Binding-site contacts:
Ligand atom C2' contacts residue VAL29 of chain 1.A at 3.5 Å (hydrophobic).
Ligand atom O2' contacts residue VAL29 of chain 1.A at 2.7 Å (h-bond).
Ligand atom O2B contacts residue MG1 of chain 1.B at 2.0 Å.
Ligand atom N3B contacts residue GLY13 of chain 1.A at 3.1 Å (h-bond).
Ligand atom O1G contacts residue GLY12 of chain 1.A at 3.3 Å.
Ligand atom O6 contacts residue ASN116 of chain 1.A at 3.3 Å (h-bond).
Ligand atom O6 contacts residue LYS117 of chain 1.A at 3.3 Å.
Ligand atom N7 contacts residue ASN116 of chain 1.A at 3.1 Å (h-bond).
Ligand atom C8 contacts residue GLY15 of chain 1.A at 3.5 Å.
Ligand atom N3B contacts residue MG1 of chain 1.B at 3.4 Å.
Ligand atom O6 contacts residue LYS147 of chain 1.A at 3.5 Å (salt-bridge).
Ligand atom O1G contacts residue LYS16 of chain 1.A at 2.5 Å (salt-bridge).
Ligand atom O1B contacts residue GLY15 of chain 1.A at 3.1 Å (h-bond).
Ligand atom N2 contacts residue LEU120 of chain 1.A at 3.5 Å.
Ligand atom N2 contacts residue ASP119 of chain 1.A at 2.9 Å (salt-bridge).
Ligand atom O2' contacts residue ASP30 of chain 1.A at 3.1 Å (salt-bridge).
Ligand atom O1A contacts residue SER17 of chain 1.A at 3.3 Å (h-bond).
Ligand atom O2G contacts residue TYR32 of chain 1.A at 3.5 Å.
Ligand atom O1G contacts residue GLY13 of chain 1.A at 3.5 Å (h-bond).
Ligand atom O2' contacts residue PHE28 of chain 1.A at 3.1 Å.
Ligand atom N1 contacts residue ASP119 of chain 1.A at 2.7 Å (salt-bridge).
Ligand atom O1A contacts residue ALA18 of chain 1.A at 2.8 Å (h-bond).
Ligand atom PG contacts residue MG1 of chain 1.B at 3.2 Å.
Ligand atom O3A contacts residue GLY13 of chain 1.A at 3.5 Å.
Ligand atom O3' contacts residue ASP30 of chain 1.A at 2.9 Å (salt-bridge).
Ligand atom O1B contacts residue LYS16 of chain 1.A at 2.7 Å (salt-bridge).
Ligand atom O4' contacts residue LYS117 of chain 1.A at 3.2 Å (salt-bridge).
Ligand atom O3G contacts residue THR35 of chain 1.A at 3.0 Å (h-bond).
Ligand atom O6 contacts residue ALA146 of chain 1.A at 2.8 Å (h-bond).
Ligand atom O1A contacts residue GLY15 of chain 1.A at 3.3 Å.
Ligand atom O6 contacts residue ASP119 of chain 1.A at 3.5 Å (salt-bridge).
Ligand atom O3G contacts residue MG1 of chain 1.B at 2.0 Å.
Ligand atom PB contacts residue MG1 of chain 1.B at 3.2 Å.
Ligand atom O2G contacts residue PRO34 of chain 1.A at 3.5 Å.
Ligand atom O1B contacts residue GLY13 of chain 1.A at 3.5 Å (h-bond).
Ligand atom O1G contacts residue GLY60 of chain 1.A at 2.8 Å (h-bond).
Ligand atom O6 contacts residue SER145 of chain 1.A at 3.4 Å.
Ligand atom O2B contacts residue SER17 of chain 1.A at 3.0 Å (h-bond).
Ligand atom O1B contacts residue VAL14 of chain 1.A at 3.3 Å (h-bond).
Ligand atom O3A contacts residue GLY15 of chain 1.A at 3.3 Å (h-bond).

Sequence of chain 1.A:
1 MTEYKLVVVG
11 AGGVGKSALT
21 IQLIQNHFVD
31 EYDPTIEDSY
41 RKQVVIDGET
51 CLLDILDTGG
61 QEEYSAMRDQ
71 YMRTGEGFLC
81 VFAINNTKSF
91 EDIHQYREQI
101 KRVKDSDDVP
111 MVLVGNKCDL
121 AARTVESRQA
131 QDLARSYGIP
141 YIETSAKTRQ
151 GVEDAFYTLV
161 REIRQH

A protein and the small-molecule ligand that binds it are described below.
Small molecule (SMILES): Nc1nc2c(ncn2[C@@H]2O[C@H](CO[P](=O)(O)O[P](=O)(O)NP(=O)(O)O)[C@@H](O)[C@H]2O)c(=O)[nH]1